Binding-site contacts:
Ligand atom C1 contacts residue ASN100 of chain 3.A at 1.4 Å.
Ligand atom C2 contacts residue ASN100 of chain 3.A at 2.5 Å.
Ligand atom O5 contacts residue SER102 of chain 3.A at 3.9 Å.
Ligand atom C5 contacts residue ASN100 of chain 3.A at 3.6 Å.
Ligand atom C5 contacts residue SER102 of chain 3.A at 4.2 Å.
Ligand atom O7 contacts residue ASN100 of chain 3.A at 3.2 Å (h-bond).
Ligand atom N2 contacts residue ASN100 of chain 3.A at 3.0 Å (h-bond).
Ligand atom C7 contacts residue ASN100 of chain 3.A at 3.3 Å.
Ligand atom C4 contacts residue ASN100 of chain 3.A at 4.2 Å.
Ligand atom C3 contacts residue ASN100 of chain 3.A at 3.8 Å.
Ligand atom O5 contacts residue ASN100 of chain 3.A at 2.3 Å (h-bond).
Ligand atom C1 contacts residue SER102 of chain 3.A at 3.5 Å.

Sequence of chain 3.A:
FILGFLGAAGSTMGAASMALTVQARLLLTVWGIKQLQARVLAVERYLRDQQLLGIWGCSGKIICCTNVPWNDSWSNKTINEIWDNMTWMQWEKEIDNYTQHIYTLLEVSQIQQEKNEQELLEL

This small molecule binds to this protein.
Small molecule (SMILES): CC(=O)N[C@@H]1[C@@H](O)[C@H](O)[C@@H](CO)O[C@H]1O